Sequence of chain 1.G:
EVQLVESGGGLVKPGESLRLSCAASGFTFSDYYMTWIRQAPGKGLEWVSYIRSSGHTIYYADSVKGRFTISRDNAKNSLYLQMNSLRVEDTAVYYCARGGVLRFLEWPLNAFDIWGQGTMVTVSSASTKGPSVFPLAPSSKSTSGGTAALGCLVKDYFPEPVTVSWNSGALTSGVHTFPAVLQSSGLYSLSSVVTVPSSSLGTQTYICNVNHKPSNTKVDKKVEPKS

Sequence of chain 1.H:
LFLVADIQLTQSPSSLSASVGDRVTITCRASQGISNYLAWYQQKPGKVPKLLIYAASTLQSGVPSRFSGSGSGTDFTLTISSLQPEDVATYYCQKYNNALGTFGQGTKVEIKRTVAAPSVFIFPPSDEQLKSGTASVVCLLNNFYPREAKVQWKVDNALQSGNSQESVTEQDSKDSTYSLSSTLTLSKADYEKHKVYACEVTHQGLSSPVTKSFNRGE

Binding-site contacts:
Ligand atom O contacts residue ILE71 of chain 1.G at 3.9 Å.
Ligand atom CB contacts residue TYR72 of chain 1.G at 4.1 Å (hydrophobic).
Ligand atom N contacts residue LEU2 of chain 1.H at 2.8 Å (h-bond).
Ligand atom OXT contacts residue ILE71 of chain 1.G at 3.0 Å (h-bond).
Ligand atom CB contacts residue ILE71 of chain 1.G at 3.0 Å (hydrophobic).
Ligand atom C contacts residue ILE71 of chain 1.G at 3.3 Å (hydrophobic).
Ligand atom CG contacts residue TYR72 of chain 1.G at 4.3 Å (hydrophobic).
Ligand atom OE2 contacts residue PHE3 of chain 1.H at 3.1 Å.
Ligand atom OXT contacts residue THR70 of chain 1.G at 4.0 Å.
Ligand atom OE1 contacts residue PHE3 of chain 1.H at 3.6 Å.
Ligand atom CD contacts residue LYS78 of chain 1.G at 4.0 Å.
Ligand atom CA contacts residue LEU2 of chain 1.H at 4.0 Å (hydrophobic).
Ligand atom CD contacts residue TYR72 of chain 1.G at 4.3 Å (hydrophobic).
Ligand atom CG contacts residue ILE71 of chain 1.G at 4.1 Å (hydrophobic).
Ligand atom CD contacts residue PHE3 of chain 1.H at 3.4 Å (hydrophobic).
Ligand atom CD contacts residue TYR73 of chain 1.G at 4.4 Å (hydrophobic).
Ligand atom OE1 contacts residue ILE71 of chain 1.G at 3.5 Å (h-bond).
Ligand atom CA contacts residue ILE71 of chain 1.G at 3.7 Å (hydrophobic).
Ligand atom OE1 contacts residue TYR72 of chain 1.G at 3.2 Å.
Ligand atom OXT contacts residue TYR72 of chain 1.G at 3.7 Å.
Ligand atom CG contacts residue LEU2 of chain 1.H at 4.1 Å (hydrophobic).
Ligand atom CG contacts residue PHE3 of chain 1.H at 3.6 Å (hydrophobic).
Ligand atom CD contacts residue ILE71 of chain 1.G at 4.3 Å (hydrophobic).
Ligand atom N contacts residue TYR72 of chain 1.G at 4.4 Å.
Ligand atom OE1 contacts residue TYR73 of chain 1.G at 3.2 Å (h-bond).
Ligand atom OE2 contacts residue LYS78 of chain 1.G at 2.8 Å (salt-bridge).

The protein below binds the small molecule below.
Small molecule (SMILES): N[C@@H](CCC(=O)O)C(=O)O